Binding-site contacts:
Ligand atom N3 contacts residue TRP47 of chain 22.F at 3.4 Å.
Ligand atom C2 contacts residue TRP47 of chain 22.F at 3.4 Å (hydrophobic).
Ligand atom C1' contacts residue GLU140 of chain 22.F at 2.7 Å.
Ligand atom O2' contacts residue GLU140 of chain 22.F at 2.3 Å (salt-bridge).
Ligand atom O3' contacts residue GLU140 of chain 22.F at 4.4 Å.
Ligand atom N6 contacts residue TRP47 of chain 22.F at 4.2 Å.
Ligand atom N7 contacts residue LYS143 of chain 22.F at 3.8 Å.
Ligand atom O4' contacts residue LYS143 of chain 22.F at 4.2 Å.
Ligand atom C1' contacts residue TRP47 of chain 22.F at 3.7 Å (hydrophobic).
Ligand atom C3' contacts residue GLU140 of chain 22.F at 3.8 Å.
Ligand atom O4' contacts residue LYS143 of chain 22.F at 4.4 Å.
Ligand atom N7 contacts residue TRP47 of chain 22.F at 3.6 Å.
Ligand atom C4 contacts residue TRP47 of chain 22.F at 3.3 Å (hydrophobic).
Ligand atom C8 contacts residue TRP47 of chain 22.F at 3.6 Å (hydrophobic).
Ligand atom C1' contacts residue LYS143 of chain 22.F at 3.2 Å.
Ligand atom O2' contacts residue LYS143 of chain 22.F at 3.8 Å.
Ligand atom N9 contacts residue TRP47 of chain 22.F at 3.3 Å.
Ligand atom C6 contacts residue TRP47 of chain 22.F at 3.7 Å (hydrophobic).
Ligand atom O4' contacts residue GLU140 of chain 22.F at 3.0 Å (salt-bridge).
Ligand atom N9 contacts residue LYS143 of chain 22.F at 3.2 Å (salt-bridge).
Ligand atom N1 contacts residue TRP47 of chain 22.F at 3.7 Å.
Ligand atom C2' contacts residue LYS143 of chain 22.F at 3.7 Å.
Ligand atom C2' contacts residue GLU140 of chain 22.F at 3.0 Å.
Ligand atom C4' contacts residue GLU140 of chain 22.F at 3.4 Å.
Ligand atom C5' contacts residue ARG90 of chain 22.F at 4.3 Å.
Ligand atom C5 contacts residue TRP47 of chain 22.F at 3.8 Å (hydrophobic).
Ligand atom O4' contacts residue TRP47 of chain 22.F at 3.4 Å.
Ligand atom C8 contacts residue LYS143 of chain 22.F at 2.7 Å.
Ligand atom N9 contacts residue GLU140 of chain 22.F at 4.1 Å.

Sequence of chain 22.F:
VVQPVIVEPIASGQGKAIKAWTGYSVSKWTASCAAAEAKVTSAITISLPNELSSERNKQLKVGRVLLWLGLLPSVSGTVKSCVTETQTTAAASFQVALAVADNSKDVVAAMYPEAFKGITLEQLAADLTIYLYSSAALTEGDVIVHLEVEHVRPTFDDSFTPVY

The small molecule below binds the protein below.
Small molecule (SMILES): Nc1ncnc2c1ncn2[C@@H]1O[C@H]([C@@H]2O[C@@H]3[C@H](O[P](=O)(O)O2)[C@@H](CO[P](=O)(O)O[C@H]2[C@@H](O)[C@H](n4cnc5c(N)ncnc54)O[C@@H]2COP(=O)=O)O[C@H]3n2ccc(=O)[nH]c2=O)[C@@H](O[P](=O)(O)OC[C@H]2O[C@@H](n3ccc(=O)[nH]c3=O)[C@H](O)[C@@H]2O)[C@H]1O